This small molecule binds to this protein.
Small molecule (SMILES): Cc1nn(C)c(C)c1CCOc1c(-c2ccc3c(c2)c(CN(C)C)nn3C)ccc(F)c1F

Sequence of chain 1.A:
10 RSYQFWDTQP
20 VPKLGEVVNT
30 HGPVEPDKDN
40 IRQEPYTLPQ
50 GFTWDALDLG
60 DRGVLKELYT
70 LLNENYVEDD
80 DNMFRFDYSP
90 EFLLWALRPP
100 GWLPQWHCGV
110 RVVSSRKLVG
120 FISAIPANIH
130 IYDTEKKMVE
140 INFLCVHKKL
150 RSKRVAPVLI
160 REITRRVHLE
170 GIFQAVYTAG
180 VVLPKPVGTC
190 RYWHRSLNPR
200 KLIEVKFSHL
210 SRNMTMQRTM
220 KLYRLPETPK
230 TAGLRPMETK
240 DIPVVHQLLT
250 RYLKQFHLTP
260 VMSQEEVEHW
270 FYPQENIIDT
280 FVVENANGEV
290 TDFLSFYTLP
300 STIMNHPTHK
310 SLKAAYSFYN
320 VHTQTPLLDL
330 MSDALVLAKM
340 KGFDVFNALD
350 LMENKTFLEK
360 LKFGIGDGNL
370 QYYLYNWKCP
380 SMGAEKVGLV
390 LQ

Binding-site contacts:
Ligand atom CAK contacts residue ARG84 of chain 1.A at 3.7 Å.
Ligand atom NAA contacts residue SER300 of chain 1.A at 2.9 Å (h-bond).
Ligand atom CAM contacts residue TYR191 of chain 1.A at 3.4 Å (hydrophobic).
Ligand atom CAZ contacts residue PHE85 of chain 1.A at 3.7 Å (hydrophobic).
Ligand atom CAK contacts residue SER300 of chain 1.A at 3.7 Å.
Ligand atom CAI contacts residue TYR191 of chain 1.A at 3.8 Å (hydrophobic).
Ligand atom CBF contacts residue LEU390 of chain 1.A at 3.5 Å (hydrophobic).
Ligand atom CAN contacts residue ASN346 of chain 1.A at 3.8 Å.
Ligand atom CBG contacts residue THR177 of chain 1.A at 3.5 Å.
Ligand atom FAY contacts residue LEU348 of chain 1.A at 3.8 Å.
Ligand atom CAO contacts residue TYR315 of chain 1.A at 3.7 Å (hydrophobic).
Ligand atom CAU contacts residue LEU369 of chain 1.A at 3.7 Å (hydrophobic).
Ligand atom CAW contacts residue TYR191 of chain 1.A at 3.7 Å (hydrophobic).
Ligand atom CAO contacts residue LEU348 of chain 1.A at 3.7 Å (hydrophobic).
Ligand atom NBE contacts residue GLN391 of chain 1.A at 2.7 Å (h-bond).
Ligand atom CAM contacts residue TYR315 of chain 1.A at 3.6 Å (hydrophobic).
Ligand atom CAK contacts residue VAL76 of chain 1.A at 3.6 Å (hydrophobic).
Ligand atom CAG contacts residue TYR315 of chain 1.A at 3.6 Å (hydrophobic).
Ligand atom FAX contacts residue ASN346 of chain 1.A at 3.2 Å.
Ligand atom CAN contacts residue TYR315 of chain 1.A at 3.7 Å (hydrophobic).
Ligand atom FAY contacts residue ALA347 of chain 1.A at 3.1 Å.
Ligand atom FAX contacts residue TYR191 of chain 1.A at 3.4 Å.
Ligand atom FAX contacts residue HIS193 of chain 1.A at 3.3 Å.
Ligand atom FAY contacts residue ASN346 of chain 1.A at 3.1 Å.
Ligand atom CBG contacts residue ASN141 of chain 1.A at 3.5 Å.
Ligand atom OAH contacts residue TYR191 of chain 1.A at 3.6 Å.
Ligand atom NAB contacts residue PHE85 of chain 1.A at 3.4 Å.
Ligand atom CBC contacts residue GLY179 of chain 1.A at 3.7 Å.
Ligand atom CAL contacts residue TYR315 of chain 1.A at 3.6 Å (hydrophobic).
Ligand atom CBD contacts residue GLN391 of chain 1.A at 3.6 Å.
Ligand atom CBG contacts residue GLN391 of chain 1.A at 3.5 Å.
Ligand atom NAB contacts residue SER300 of chain 1.A at 3.8 Å.
Ligand atom NAA contacts residue PHE85 of chain 1.A at 3.7 Å.
Ligand atom CAE contacts residue SER300 of chain 1.A at 3.8 Å.
Ligand atom CAK contacts residue PHE83 of chain 1.A at 3.3 Å (hydrophobic).
Ligand atom CAC contacts residue PHE85 of chain 1.A at 3.7 Å (hydrophobic).
Ligand atom CBF contacts residue GLN391 of chain 1.A at 3.3 Å.
Ligand atom CBF contacts residue THR177 of chain 1.A at 3.5 Å.
Ligand atom CAK contacts residue PHE85 of chain 1.A at 3.6 Å (hydrophobic).
Ligand atom CBD contacts residue TYR87 of chain 1.A at 3.8 Å (hydrophobic).